A protein and the small-molecule ligand that binds it are described below.
Small molecule (SMILES): CC(=O)N[C@H]1[C@H](O[C@H]2[C@H](O)[C@@H](NC(C)=O)CO[C@@H]2CO)O[C@H](CO)[C@@H](O)[C@@H]1O

Sequence of chain 1.G:
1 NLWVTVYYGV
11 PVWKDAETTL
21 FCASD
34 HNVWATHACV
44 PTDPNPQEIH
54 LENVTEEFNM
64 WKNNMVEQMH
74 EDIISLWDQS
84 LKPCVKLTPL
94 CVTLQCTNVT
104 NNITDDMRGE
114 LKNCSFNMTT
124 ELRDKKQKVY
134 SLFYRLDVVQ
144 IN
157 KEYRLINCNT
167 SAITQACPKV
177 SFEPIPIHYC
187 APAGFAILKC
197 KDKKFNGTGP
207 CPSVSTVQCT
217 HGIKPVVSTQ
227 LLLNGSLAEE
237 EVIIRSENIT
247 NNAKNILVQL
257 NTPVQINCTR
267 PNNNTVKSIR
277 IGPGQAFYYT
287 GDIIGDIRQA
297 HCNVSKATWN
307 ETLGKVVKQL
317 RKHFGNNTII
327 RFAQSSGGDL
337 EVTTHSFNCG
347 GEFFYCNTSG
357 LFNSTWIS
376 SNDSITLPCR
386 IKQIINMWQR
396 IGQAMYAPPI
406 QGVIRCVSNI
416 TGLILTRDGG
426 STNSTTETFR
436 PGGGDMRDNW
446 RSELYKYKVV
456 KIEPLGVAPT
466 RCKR

Binding-site contacts:
Ligand atom C8 contacts residue ASN269 of chain 1.G at 4.3 Å.
Ligand atom C7 contacts residue ASN269 of chain 1.G at 3.3 Å.
Ligand atom C1 contacts residue ASN269 of chain 1.G at 1.5 Å.
Ligand atom C8 contacts residue VAL408 of chain 1.G at 3.6 Å (hydrophobic).
Ligand atom C2 contacts residue ASN269 of chain 1.G at 2.5 Å.
Ligand atom C3 contacts residue ASN269 of chain 1.G at 3.9 Å.
Ligand atom C4 contacts residue ASN269 of chain 1.G at 4.4 Å.
Ligand atom C5 contacts residue ASN269 of chain 1.G at 3.8 Å.
Ligand atom O7 contacts residue ASN269 of chain 1.G at 3.3 Å (h-bond).
Ligand atom O5 contacts residue ASN269 of chain 1.G at 2.5 Å (h-bond).
Ligand atom C7 contacts residue VAL408 of chain 1.G at 4.4 Å (hydrophobic).
Ligand atom O6 contacts residue THR271 of chain 1.G at 4.3 Å.
Ligand atom N2 contacts residue ASN269 of chain 1.G at 3.0 Å (h-bond).